This small molecule binds to this protein.
Small molecule (SMILES): CC(C)[C@H](NC(=O)[C@H](CCCCN)NC(=O)[C@H](CCCN=C(N)N)NC(=O)[C@H](CCCCN)NC(=O)[C@H](CCCCN)NC(=O)[C@H](CCCCN)NC(=O)[C@@H]1CCCN1)C(=O)O

Binding-site contacts:
Ligand atom NH2 contacts residue GLY212 of chain 1.C at 2.8 Å (h-bond).
Ligand atom NZ contacts residue SER291 of chain 1.C at 3.4 Å (h-bond).
Ligand atom CE contacts residue GLU327 of chain 1.C at 3.3 Å.
Ligand atom NZ contacts residue GLU285 of chain 1.C at 3.0 Å (salt-bridge).
Ligand atom NZ contacts residue VAL252 of chain 1.C at 3.0 Å (h-bond).
Ligand atom O contacts residue ARG246 of chain 1.C at 2.9 Å (salt-bridge).
Ligand atom CE contacts residue ALA295 of chain 1.C at 3.3 Å (hydrophobic).
Ligand atom NZ contacts residue THR259 of chain 1.C at 2.4 Å (h-bond).
Ligand atom CB contacts residue ALA295 of chain 1.C at 3.6 Å (hydrophobic).
Ligand atom NE contacts residue GLY212 of chain 1.C at 3.5 Å (h-bond).
Ligand atom O contacts residue TRP288 of chain 1.C at 3.3 Å (h-bond).
Ligand atom NH1 contacts residue GLY212 of chain 1.C at 2.9 Å (h-bond).
Ligand atom N contacts residue ASN292 of chain 1.C at 3.0 Å (h-bond).
Ligand atom CD contacts residue GLY254 of chain 1.C at 3.5 Å.
Ligand atom NZ contacts residue GLU327 of chain 1.C at 2.6 Å (salt-bridge).
Ligand atom NZ contacts residue TRP330 of chain 1.C at 3.5 Å.
Ligand atom O contacts residue ASN292 of chain 1.C at 3.5 Å (h-bond).
Ligand atom NZ contacts residue ASN292 of chain 1.C at 3.3 Å (h-bond).
Ligand atom CD contacts residue ASN292 of chain 1.C at 3.6 Å.
Ligand atom NH2 contacts residue THR253 of chain 1.C at 3.4 Å (h-bond).
Ligand atom CE contacts residue GLY254 of chain 1.C at 3.4 Å.
Ligand atom CA contacts residue ASN292 of chain 1.C at 3.2 Å.
Ligand atom NH2 contacts residue ILE217 of chain 1.C at 3.0 Å.
Ligand atom CD contacts residue TRP288 of chain 1.C at 3.5 Å (hydrophobic).
Ligand atom CD contacts residue VAL252 of chain 1.C at 3.1 Å (hydrophobic).
Ligand atom CE contacts residue TRP330 of chain 1.C at 3.5 Å (hydrophobic).
Ligand atom CB contacts residue TRP288 of chain 1.C at 3.4 Å (hydrophobic).
Ligand atom CD contacts residue SER337 of chain 1.C at 3.4 Å.
Ligand atom NZ contacts residue GLY338 of chain 1.C at 3.6 Å (h-bond).
Ligand atom CE contacts residue ASN292 of chain 1.C at 3.6 Å.
Ligand atom C contacts residue ASN292 of chain 1.C at 3.4 Å.
Ligand atom CZ contacts residue THR253 of chain 1.C at 3.0 Å.
Ligand atom CE contacts residue ASP256 of chain 1.C at 3.4 Å.
Ligand atom NZ contacts residue ASN334 of chain 1.C at 3.3 Å (h-bond).
Ligand atom NH1 contacts residue THR253 of chain 1.C at 2.6 Å (h-bond).
Ligand atom CG contacts residue THR253 of chain 1.C at 3.5 Å.
Ligand atom CE contacts residue VAL252 of chain 1.C at 3.6 Å (hydrophobic).
Ligand atom NH2 contacts residue ASN214 of chain 1.C at 2.6 Å (h-bond).
Ligand atom NZ contacts residue LYS284 of chain 1.C at 3.5 Å.
Ligand atom CZ contacts residue GLY212 of chain 1.C at 2.8 Å.

Sequence of chain 1.C:
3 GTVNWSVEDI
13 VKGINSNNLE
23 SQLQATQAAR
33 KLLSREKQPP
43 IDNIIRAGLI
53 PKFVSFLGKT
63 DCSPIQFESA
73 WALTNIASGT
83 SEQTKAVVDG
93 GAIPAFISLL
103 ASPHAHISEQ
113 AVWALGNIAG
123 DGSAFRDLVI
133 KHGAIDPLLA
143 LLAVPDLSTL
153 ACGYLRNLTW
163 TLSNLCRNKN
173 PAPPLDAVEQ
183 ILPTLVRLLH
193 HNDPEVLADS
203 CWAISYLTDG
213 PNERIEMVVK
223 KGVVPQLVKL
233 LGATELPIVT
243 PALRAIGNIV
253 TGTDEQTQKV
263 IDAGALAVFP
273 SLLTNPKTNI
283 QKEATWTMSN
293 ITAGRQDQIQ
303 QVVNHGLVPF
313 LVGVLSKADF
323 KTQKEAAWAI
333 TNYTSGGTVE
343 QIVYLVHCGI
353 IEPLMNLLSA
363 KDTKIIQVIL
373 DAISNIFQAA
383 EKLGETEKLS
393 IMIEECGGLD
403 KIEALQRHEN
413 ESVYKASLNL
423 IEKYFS